Sequence of chain 2.C:
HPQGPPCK

A protein and the small-molecule ligand that binds it are described below.
Small molecule (SMILES): CCCCC(=O)O

Binding-site contacts:
Ligand atom O1 contacts residue PRO2 of chain 2.C at 3.4 Å (h-bond).
Ligand atom C4 contacts residue CYS7 of chain 2.C at 3.4 Å (hydrophobic).
Ligand atom C6 contacts residue CYS7 of chain 2.C at 1.8 Å (hydrophobic).
Ligand atom O1 contacts residue HIS1 of chain 2.C at 2.2 Å (h-bond).
Ligand atom C2 contacts residue HIS1 of chain 2.C at 1.3 Å.
Ligand atom C2 contacts residue PRO2 of chain 2.C at 3.8 Å (hydrophobic).
Ligand atom C5 contacts residue HIS1 of chain 2.C at 4.3 Å.
Ligand atom C4 contacts residue HIS1 of chain 2.C at 3.2 Å.
Ligand atom C5 contacts residue CYS7 of chain 2.C at 2.9 Å (hydrophobic).
Ligand atom C3 contacts residue HIS1 of chain 2.C at 2.5 Å.